Sequence of chain 1.A:
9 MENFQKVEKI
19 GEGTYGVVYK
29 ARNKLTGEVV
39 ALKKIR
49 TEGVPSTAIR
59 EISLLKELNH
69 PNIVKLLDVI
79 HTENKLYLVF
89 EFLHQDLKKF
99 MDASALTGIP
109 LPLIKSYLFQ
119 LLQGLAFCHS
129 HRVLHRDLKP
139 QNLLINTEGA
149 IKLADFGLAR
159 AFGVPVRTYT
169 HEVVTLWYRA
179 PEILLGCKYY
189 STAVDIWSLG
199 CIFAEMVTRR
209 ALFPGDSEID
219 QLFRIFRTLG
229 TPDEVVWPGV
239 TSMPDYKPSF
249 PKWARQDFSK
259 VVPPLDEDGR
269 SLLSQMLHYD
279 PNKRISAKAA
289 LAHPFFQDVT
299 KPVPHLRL

Binding-site contacts:
Ligand atom C11 contacts residue LEU91 of chain 1.A at 3.4 Å (hydrophobic).
Ligand atom C09 contacts residue ILE18 of chain 1.A at 4.0 Å (hydrophobic).
Ligand atom N01 contacts residue LEU142 of chain 1.A at 3.5 Å.
Ligand atom N01 contacts residue ALA39 of chain 1.A at 3.9 Å.
Ligand atom N03 contacts residue PHE88 of chain 1.A at 4.0 Å.
Ligand atom C20 contacts residue VAL26 of chain 1.A at 3.8 Å (hydrophobic).
Ligand atom N03 contacts residue GLU89 of chain 1.A at 2.8 Å (salt-bridge).
Ligand atom C18 contacts residue ASP153 of chain 1.A at 3.4 Å.
Ligand atom C19 contacts residue ASP153 of chain 1.A at 3.7 Å.
Ligand atom S25 contacts residue HIS92 of chain 1.A at 3.8 Å.
Ligand atom C08 contacts residue LEU142 of chain 1.A at 3.9 Å (hydrophobic).
Ligand atom N04 contacts residue PHE90 of chain 1.A at 3.6 Å.
Ligand atom C09 contacts residue LEU91 of chain 1.A at 3.3 Å (hydrophobic).
Ligand atom C14 contacts residue ASP94 of chain 1.A at 3.4 Å.
Ligand atom O22 contacts residue HIS92 of chain 1.A at 3.2 Å (h-bond).
Ligand atom N02 contacts residue LEU91 of chain 1.A at 2.7 Å (h-bond).
Ligand atom C11 contacts residue PHE90 of chain 1.A at 3.9 Å (hydrophobic).
Ligand atom C19 contacts residue VAL26 of chain 1.A at 3.5 Å (hydrophobic).
Ligand atom N04 contacts residue HIS92 of chain 1.A at 3.8 Å.
Ligand atom N01 contacts residue LEU91 of chain 1.A at 3.3 Å (h-bond).
Ligand atom N03 contacts residue LEU142 of chain 1.A at 3.4 Å.
Ligand atom C05 contacts residue ALA39 of chain 1.A at 3.9 Å (hydrophobic).
Ligand atom O23 contacts residue ILE18 of chain 1.A at 3.6 Å.
Ligand atom O21 contacts residue PHE88 of chain 1.A at 3.7 Å.
Ligand atom C11 contacts residue HIS92 of chain 1.A at 4.0 Å.
Ligand atom N03 contacts residue VAL72 of chain 1.A at 3.6 Å.
Ligand atom C05 contacts residue LEU142 of chain 1.A at 3.4 Å (hydrophobic).
Ligand atom N02 contacts residue ILE18 of chain 1.A at 4.1 Å.
Ligand atom C16 contacts residue ALA152 of chain 1.A at 4.0 Å (hydrophobic).
Ligand atom N03 contacts residue ALA39 of chain 1.A at 3.5 Å.
Ligand atom C06 contacts residue ALA39 of chain 1.A at 3.5 Å (hydrophobic).
Ligand atom C12 contacts residue HIS92 of chain 1.A at 3.9 Å.
Ligand atom C17 contacts residue ASP153 of chain 1.A at 3.7 Å.
Ligand atom C07 contacts residue LEU91 of chain 1.A at 3.5 Å (hydrophobic).
Ligand atom N02 contacts residue PHE90 of chain 1.A at 3.9 Å.
Ligand atom S24 contacts residue LEU142 of chain 1.A at 4.0 Å.
Ligand atom C06 contacts residue LEU142 of chain 1.A at 3.1 Å (hydrophobic).
Ligand atom C06 contacts residue GLU89 of chain 1.A at 3.8 Å.
Ligand atom C17 contacts residue GLN139 of chain 1.A at 4.0 Å.
Ligand atom C07 contacts residue LEU142 of chain 1.A at 3.9 Å (hydrophobic).

This protein binds this small molecule.
Small molecule (SMILES): Nc1nc(Nc2cccc(S(N)(=O)=O)c2)sc1C(=O)c1ccccc1